Sequence of chain 1.A:
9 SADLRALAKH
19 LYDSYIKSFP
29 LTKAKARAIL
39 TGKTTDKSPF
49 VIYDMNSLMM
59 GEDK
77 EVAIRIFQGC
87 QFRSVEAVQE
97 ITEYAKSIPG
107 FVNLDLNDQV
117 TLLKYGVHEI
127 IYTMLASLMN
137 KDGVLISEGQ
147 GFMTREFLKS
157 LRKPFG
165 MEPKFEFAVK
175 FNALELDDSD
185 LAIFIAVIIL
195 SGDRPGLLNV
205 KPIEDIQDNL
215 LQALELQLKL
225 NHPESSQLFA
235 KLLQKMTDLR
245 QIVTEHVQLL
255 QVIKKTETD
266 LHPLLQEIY

Binding-site contacts:
Ligand atom C5 contacts residue MET130 of chain 1.A at 3.6 Å (hydrophobic).
Ligand atom C14 contacts residue LEU141 of chain 1.A at 4.0 Å (hydrophobic).
Ligand atom C13 contacts residue LEU134 of chain 1.A at 3.6 Å (hydrophobic).
Ligand atom O1 contacts residue ILE142 of chain 1.A at 3.6 Å.
Ligand atom C2 contacts residue ALA93 of chain 1.A at 3.8 Å (hydrophobic).
Ligand atom C14 contacts residue ILE142 of chain 1.A at 3.8 Å (hydrophobic).
Ligand atom C8 contacts residue LEU131 of chain 1.A at 4.2 Å (hydrophobic).
Ligand atom O2 contacts residue ILE142 of chain 1.A at 4.1 Å.
Ligand atom C8 contacts residue ARG89 of chain 1.A at 4.0 Å.
Ligand atom CL4 contacts residue ILE127 of chain 1.A at 3.2 Å.
Ligand atom C7 contacts residue LEU131 of chain 1.A at 3.8 Å (hydrophobic).
Ligand atom C10 contacts residue CYS86 of chain 1.A at 4.1 Å (hydrophobic).
Ligand atom C14 contacts residue SER143 of chain 1.A at 3.9 Å.
Ligand atom C5 contacts residue ALA93 of chain 1.A at 4.2 Å (hydrophobic).
Ligand atom C1 contacts residue ALA93 of chain 1.A at 3.6 Å (hydrophobic).
Ligand atom C11 contacts residue ARG89 of chain 1.A at 3.6 Å.
Ligand atom C9 contacts residue SER90 of chain 1.A at 4.0 Å.
Ligand atom C1 contacts residue GLU96 of chain 1.A at 3.5 Å.
Ligand atom CL4 contacts residue MET130 of chain 1.A at 3.7 Å.
Ligand atom O1 contacts residue SER143 of chain 1.A at 3.5 Å (h-bond).
Ligand atom CL2 contacts residue GLU96 of chain 1.A at 4.1 Å.
Ligand atom C7 contacts residue ARG89 of chain 1.A at 4.0 Å.
Ligand atom C10 contacts residue ARG89 of chain 1.A at 3.6 Å.
Ligand atom N1 contacts residue LEU134 of chain 1.A at 3.9 Å.
Ligand atom C9 contacts residue ALA93 of chain 1.A at 4.2 Å (hydrophobic).
Ligand atom O2 contacts residue LEU134 of chain 1.A at 4.1 Å.
Ligand atom O1 contacts residue ARG89 of chain 1.A at 3.8 Å.
Ligand atom CL4 contacts residue LEU134 of chain 1.A at 4.1 Å.
Ligand atom C6 contacts residue ALA93 of chain 1.A at 3.8 Å (hydrophobic).
Ligand atom C12 contacts residue ARG89 of chain 1.A at 3.8 Å.
Ligand atom C11 contacts residue SER90 of chain 1.A at 4.2 Å.
Ligand atom C13 contacts residue LEU131 of chain 1.A at 4.0 Å (hydrophobic).
Ligand atom C13 contacts residue LEU141 of chain 1.A at 3.8 Å (hydrophobic).
Ligand atom C9 contacts residue ARG89 of chain 1.A at 3.6 Å.
Ligand atom CL2 contacts residue ARG89 of chain 1.A at 4.1 Å.
Ligand atom CL4 contacts residue LEU131 of chain 1.A at 3.3 Å.
Ligand atom C12 contacts residue LEU131 of chain 1.A at 4.1 Å (hydrophobic).
Ligand atom C11 contacts residue CYS86 of chain 1.A at 3.8 Å (hydrophobic).
Ligand atom C10 contacts residue SER90 of chain 1.A at 3.4 Å.
Ligand atom O2 contacts residue SER143 of chain 1.A at 3.7 Å.

The small molecule below binds the protein below.
Small molecule (SMILES): O=C(O)Cc1ccccc1Nc1c(Cl)cccc1Cl